Sequence of chain 1.A:
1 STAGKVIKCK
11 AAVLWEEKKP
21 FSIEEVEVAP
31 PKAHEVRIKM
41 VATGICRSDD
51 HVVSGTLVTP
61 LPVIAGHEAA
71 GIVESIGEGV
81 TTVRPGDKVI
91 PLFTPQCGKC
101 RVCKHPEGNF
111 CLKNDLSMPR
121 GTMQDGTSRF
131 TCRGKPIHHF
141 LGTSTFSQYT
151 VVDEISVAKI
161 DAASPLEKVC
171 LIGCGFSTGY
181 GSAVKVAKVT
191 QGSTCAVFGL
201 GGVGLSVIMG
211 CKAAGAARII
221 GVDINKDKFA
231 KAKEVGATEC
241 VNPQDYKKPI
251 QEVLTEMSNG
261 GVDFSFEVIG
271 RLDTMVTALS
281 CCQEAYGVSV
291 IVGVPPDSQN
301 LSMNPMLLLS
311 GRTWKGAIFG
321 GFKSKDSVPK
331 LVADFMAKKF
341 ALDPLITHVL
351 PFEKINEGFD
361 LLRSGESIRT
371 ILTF

Binding-site contacts:
Ligand atom C1 contacts residue PHE93 of chain 1.A at 4.1 Å (hydrophobic).
Ligand atom C contacts residue HIS67 of chain 1.A at 3.2 Å.
Ligand atom C1 contacts residue LEU116 of chain 1.A at 4.1 Å (hydrophobic).
Ligand atom O contacts residue SER48 of chain 1.A at 2.7 Å (h-bond).
Ligand atom C3 contacts residue LEU57 of chain 1.A at 3.7 Å (hydrophobic).
Ligand atom C2 contacts residue NAI1 of chain 1.G at 4.0 Å.
Ligand atom O contacts residue ZN1 of chain 1.E at 2.2 Å.
Ligand atom O contacts residue HIS67 of chain 1.A at 3.0 Å (h-bond).
Ligand atom C7 contacts residue VAL58 of chain 1.A at 4.0 Å (hydrophobic).
Ligand atom C5 contacts residue LEU141 of chain 1.A at 3.7 Å (hydrophobic).
Ligand atom C3 contacts residue SER48 of chain 1.A at 3.8 Å.
Ligand atom C1 contacts residue NAI1 of chain 1.G at 3.5 Å.
Ligand atom C1 contacts residue VAL294 of chain 1.A at 4.2 Å (hydrophobic).
Ligand atom C5 contacts residue LEU116 of chain 1.A at 4.2 Å (hydrophobic).
Ligand atom C7 contacts residue LEU141 of chain 1.A at 3.6 Å (hydrophobic).
Ligand atom C7 contacts residue PRO119 of chain 1.A at 4.3 Å (hydrophobic).
Ligand atom N contacts residue ZN1 of chain 1.E at 4.2 Å.
Ligand atom C4 contacts residue LEU57 of chain 1.A at 4.0 Å (hydrophobic).
Ligand atom C7 contacts residue LEU116 of chain 1.A at 4.1 Å (hydrophobic).
Ligand atom C2 contacts residue SER48 of chain 1.A at 3.6 Å.
Ligand atom C6 contacts residue LEU141 of chain 1.A at 3.5 Å (hydrophobic).
Ligand atom C contacts residue NAI1 of chain 1.G at 3.6 Å.
Ligand atom O contacts residue CYS46 of chain 1.A at 3.6 Å (h-bond).
Ligand atom C4 contacts residue LEU116 of chain 1.A at 3.5 Å (hydrophobic).
Ligand atom C contacts residue PHE93 of chain 1.A at 3.6 Å (hydrophobic).
Ligand atom N contacts residue PHE93 of chain 1.A at 3.3 Å.
Ligand atom N contacts residue NAI1 of chain 1.G at 4.0 Å.
Ligand atom C7 contacts residue LEU57 of chain 1.A at 3.5 Å (hydrophobic).
Ligand atom C4 contacts residue LEU141 of chain 1.A at 4.0 Å (hydrophobic).
Ligand atom C1 contacts residue ILE318 of chain 1.A at 4.0 Å (hydrophobic).
Ligand atom C contacts residue ZN1 of chain 1.E at 2.9 Å.
Ligand atom C6 contacts residue LEU57 of chain 1.A at 3.5 Å (hydrophobic).
Ligand atom C contacts residue CYS174 of chain 1.A at 3.6 Å (hydrophobic).
Ligand atom N contacts residue SER48 of chain 1.A at 4.0 Å.
Ligand atom C5 contacts residue LEU57 of chain 1.A at 3.1 Å (hydrophobic).
Ligand atom O contacts residue NAI1 of chain 1.G at 3.2 Å.
Ligand atom C6 contacts residue LEU116 of chain 1.A at 3.7 Å (hydrophobic).
Ligand atom N contacts residue LEU141 of chain 1.A at 4.1 Å.
Ligand atom C contacts residue SER48 of chain 1.A at 3.6 Å.
Ligand atom O contacts residue CYS174 of chain 1.A at 3.4 Å (h-bond).

A small-molecule ligand and the protein it binds are described below.
Small molecule (SMILES): CCCCC[C@H](C)NC=O